This protein binds this small molecule.
Small molecule (SMILES): O=P(O)(O)OC[C@H]1O[C@](O)(COP(=O)(O)O)[C@@H](O)[C@@H]1O

Binding-site contacts:
Ligand atom C5 contacts residue TYR169 of chain 2.A at 3.4 Å (hydrophobic).
Ligand atom O5P contacts residue THR195 of chain 2.A at 3.0 Å (h-bond).
Ligand atom O3P contacts residue GLU137 of chain 2.A at 4.1 Å.
Ligand atom C1 contacts residue TYR169 of chain 2.A at 3.8 Å (hydrophobic).
Ligand atom C4 contacts residue TYR169 of chain 2.A at 3.5 Å (hydrophobic).
Ligand atom O2P contacts residue GLN48 of chain 2.A at 3.2 Å.
Ligand atom O6P contacts residue TYR169 of chain 2.A at 3.3 Å (h-bond).
Ligand atom O1 contacts residue TYR23 of chain 2.A at 3.3 Å.
Ligand atom O4P contacts residue ASN20 of chain 2.A at 3.8 Å.
Ligand atom O6P contacts residue THR195 of chain 2.A at 2.9 Å (h-bond).
Ligand atom P1 contacts residue TYR23 of chain 2.A at 3.5 Å.
Ligand atom O3 contacts residue ASP223 of chain 2.A at 3.4 Å (salt-bridge).
Ligand atom C3 contacts residue PHE22 of chain 2.A at 4.0 Å (hydrophobic).
Ligand atom C6 contacts residue ASP223 of chain 2.A at 3.8 Å.
Ligand atom O3P contacts residue TYR169 of chain 2.A at 3.1 Å.
Ligand atom O1P contacts residue TYR23 of chain 2.A at 3.2 Å.
Ligand atom C6 contacts residue THR195 of chain 2.A at 3.1 Å.
Ligand atom P2 contacts residue THR195 of chain 2.A at 3.3 Å.
Ligand atom O5P contacts residue ASP196 of chain 2.A at 4.0 Å.
Ligand atom O2P contacts residue TYR23 of chain 2.A at 2.8 Å (h-bond).
Ligand atom P1 contacts residue TYR169 of chain 2.A at 4.1 Å.
Ligand atom O5 contacts residue ASN20 of chain 2.A at 3.9 Å.
Ligand atom O6 contacts residue ASN20 of chain 2.A at 4.1 Å.
Ligand atom C2 contacts residue PHE22 of chain 2.A at 3.9 Å (hydrophobic).
Ligand atom O4P contacts residue ILE21 of chain 2.A at 3.4 Å.
Ligand atom O6P contacts residue GLU197 of chain 2.A at 3.2 Å.
Ligand atom O1P contacts residue GLN48 of chain 2.A at 3.9 Å.
Ligand atom O3 contacts residue PHE22 of chain 2.A at 3.0 Å.
Ligand atom O1P contacts residue PRO16 of chain 2.A at 4.1 Å.
Ligand atom O5P contacts residue GLU197 of chain 2.A at 3.9 Å.
Ligand atom O4 contacts residue TYR169 of chain 2.A at 2.8 Å.
Ligand atom O2 contacts residue TYR23 of chain 2.A at 3.2 Å.
Ligand atom C1 contacts residue TYR23 of chain 2.A at 3.8 Å (hydrophobic).
Ligand atom O6 contacts residue THR195 of chain 2.A at 3.5 Å (h-bond).
Ligand atom O2 contacts residue PHE22 of chain 2.A at 2.9 Å.
Ligand atom O5P contacts residue THR225 of chain 2.A at 3.9 Å.
Ligand atom O5P contacts residue ASP223 of chain 2.A at 3.8 Å.
Ligand atom O4P contacts residue GLU197 of chain 2.A at 3.5 Å.
Ligand atom P2 contacts residue GLU197 of chain 2.A at 3.8 Å.
Ligand atom O2P contacts residue GLU137 of chain 2.A at 4.0 Å.

Sequence of chain 2.A:
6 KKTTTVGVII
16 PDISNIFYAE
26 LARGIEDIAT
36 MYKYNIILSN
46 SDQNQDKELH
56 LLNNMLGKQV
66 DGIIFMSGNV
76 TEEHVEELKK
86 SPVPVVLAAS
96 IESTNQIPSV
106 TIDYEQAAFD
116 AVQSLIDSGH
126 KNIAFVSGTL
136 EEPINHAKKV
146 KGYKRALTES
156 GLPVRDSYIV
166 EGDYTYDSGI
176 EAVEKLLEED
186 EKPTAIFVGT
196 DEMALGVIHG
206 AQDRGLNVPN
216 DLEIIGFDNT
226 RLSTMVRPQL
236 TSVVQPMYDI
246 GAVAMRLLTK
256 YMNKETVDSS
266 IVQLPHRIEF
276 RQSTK